Binding-site contacts:
Ligand atom C12 contacts residue 2AN1 of chain 1.ZF at 4.1 Å.
Ligand atom C14 contacts residue 2AN1 of chain 1.ZF at 4.0 Å.
Ligand atom C4 contacts residue 2AN1 of chain 1.XF at 3.6 Å.
Ligand atom C4 contacts residue 2AN1 of chain 1.ZF at 3.0 Å.
Ligand atom C16 contacts residue 2AN1 of chain 1.ZF at 2.3 Å.
Ligand atom O2 contacts residue TYR145 of chain 1.CA at 3.9 Å.
Ligand atom C7 contacts residue 2AN1 of chain 1.ZF at 2.8 Å.
Ligand atom C8 contacts residue TYR145 of chain 1.CA at 4.4 Å (hydrophobic).
Ligand atom C3 contacts residue 2AN1 of chain 1.ZF at 2.7 Å.
Ligand atom C15 contacts residue 2AN1 of chain 1.ZF at 2.9 Å.
Ligand atom C3 contacts residue 2AN1 of chain 1.XF at 3.9 Å.
Ligand atom C5 contacts residue 2AN1 of chain 1.ZF at 3.2 Å.
Ligand atom O2 contacts residue 2AN1 of chain 1.ZF at 4.4 Å.
Ligand atom C12 contacts residue LYS149 of chain 1.CA at 4.4 Å.
Ligand atom C13 contacts residue LYS149 of chain 1.CA at 4.2 Å.
Ligand atom C10 contacts residue 2AN1 of chain 1.ZF at 3.1 Å.
Ligand atom S contacts residue 2AN1 of chain 1.ZF at 3.9 Å.
Ligand atom C11 contacts residue 2AN1 of chain 1.ZF at 3.1 Å.
Ligand atom S contacts residue TYR145 of chain 1.CA at 4.5 Å.
Ligand atom O3 contacts residue LYS149 of chain 1.CA at 3.7 Å.
Ligand atom C2 contacts residue 2AN1 of chain 1.ZF at 3.2 Å.
Ligand atom C6 contacts residue 2AN1 of chain 1.ZF at 3.1 Å.
Ligand atom C9 contacts residue 2AN1 of chain 1.ZF at 3.0 Å.
Ligand atom O3 contacts residue TYR145 of chain 1.CA at 4.1 Å.
Ligand atom C1 contacts residue 2AN1 of chain 1.ZF at 3.3 Å.
Ligand atom C13 contacts residue 2AN1 of chain 1.ZF at 4.5 Å.
Ligand atom N contacts residue 2AN1 of chain 1.ZF at 3.6 Å (h-bond).
Ligand atom O3 contacts residue 2AN1 of chain 1.ZF at 3.9 Å.
Ligand atom C8 contacts residue 2AN1 of chain 1.ZF at 2.9 Å.

This protein binds this small molecule.
Small molecule (SMILES): O=S(=O)(O)c1cccc2cccc(Nc3ccccc3)c12

Sequence of chain 1.CA:
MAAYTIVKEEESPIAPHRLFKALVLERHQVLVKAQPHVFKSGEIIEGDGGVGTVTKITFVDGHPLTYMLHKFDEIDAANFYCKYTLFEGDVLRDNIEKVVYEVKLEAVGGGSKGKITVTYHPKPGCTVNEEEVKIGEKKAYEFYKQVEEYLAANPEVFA